Sequence of chain 1.A:
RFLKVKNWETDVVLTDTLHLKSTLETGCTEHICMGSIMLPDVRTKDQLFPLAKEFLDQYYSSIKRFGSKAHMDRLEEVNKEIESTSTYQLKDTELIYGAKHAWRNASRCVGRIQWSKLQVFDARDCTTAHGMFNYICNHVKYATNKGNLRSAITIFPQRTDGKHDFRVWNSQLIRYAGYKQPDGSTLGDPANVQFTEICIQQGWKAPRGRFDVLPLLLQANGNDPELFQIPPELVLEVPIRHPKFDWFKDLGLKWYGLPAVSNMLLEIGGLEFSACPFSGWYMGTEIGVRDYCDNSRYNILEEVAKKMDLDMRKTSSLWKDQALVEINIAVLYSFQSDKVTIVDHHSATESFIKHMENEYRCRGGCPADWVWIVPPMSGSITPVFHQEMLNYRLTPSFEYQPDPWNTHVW

Binding-site contacts:
Ligand atom C26 contacts residue HEM1 of chain 1.C at 3.5 Å.
Ligand atom C10 contacts residue M4R1 of chain 1.E at 0.1 Å.
Ligand atom O13 contacts residue M4R1 of chain 1.E at 0.1 Å (h-bond).
Ligand atom N28 contacts residue TYR410 of chain 1.A at 3.4 Å.
Ligand atom N02 contacts residue M4R1 of chain 1.E at 0.2 Å (h-bond).
Ligand atom C03 contacts residue HEM1 of chain 1.C at 3.4 Å.
Ligand atom C24 contacts residue M4R1 of chain 1.E at 0.3 Å.
Ligand atom C27 contacts residue TYR410 of chain 1.A at 3.3 Å (hydrophobic).
Ligand atom C31 contacts residue M4R1 of chain 1.E at 0.3 Å.
Ligand atom C07 contacts residue M4R1 of chain 1.E at 0.1 Å.
Ligand atom C03 contacts residue M4R1 of chain 1.E at 0.1 Å.
Ligand atom C06 contacts residue M4R1 of chain 1.E at 0.2 Å.
Ligand atom C25 contacts residue M4R1 of chain 1.E at 0.3 Å.
Ligand atom C33 contacts residue M4R1 of chain 1.E at 1.3 Å.
Ligand atom C27 contacts residue M4R1 of chain 1.E at 0.5 Å.
Ligand atom C24 contacts residue TYR410 of chain 1.A at 3.4 Å (hydrophobic).
Ligand atom C04 contacts residue M4R1 of chain 1.E at 0.1 Å.
Ligand atom C02 contacts residue GLU296 of chain 1.A at 3.5 Å.
Ligand atom C27 contacts residue ASN273 of chain 1.A at 3.4 Å.
Ligand atom C23 contacts residue M4R1 of chain 1.E at 0.3 Å.
Ligand atom C07 contacts residue VAL271 of chain 1.A at 3.3 Å (hydrophobic).
Ligand atom N02 contacts residue GLU296 of chain 1.A at 2.7 Å (salt-bridge).
Ligand atom N28 contacts residue ASN273 of chain 1.A at 3.0 Å (h-bond).
Ligand atom C11 contacts residue M4R1 of chain 1.E at 0.1 Å.
Ligand atom C22 contacts residue M4R1 of chain 1.E at 0.3 Å.
Ligand atom C09 contacts residue M4R1 of chain 1.E at 0.1 Å.
Ligand atom C08 contacts residue M4R1 of chain 1.E at 0.1 Å.
Ligand atom C26 contacts residue M4R1 of chain 1.E at 0.2 Å.
Ligand atom C12 contacts residue M4R1 of chain 1.E at 0.1 Å.
Ligand atom C05 contacts residue M4R1 of chain 1.E at 0.1 Å.
Ligand atom C02 contacts residue M4R1 of chain 1.E at 0.2 Å.
Ligand atom N01 contacts residue M4R1 of chain 1.E at 0.2 Å (h-bond).
Ligand atom N02 contacts residue TRP291 of chain 1.A at 2.7 Å (h-bond).
Ligand atom N28 contacts residue M4R1 of chain 1.E at 0.5 Å (h-bond).
Ligand atom N34 contacts residue M4R1 of chain 1.E at 0.4 Å (h-bond).
Ligand atom C35 contacts residue M4R1 of chain 1.E at 0.3 Å.
Ligand atom C21 contacts residue M4R1 of chain 1.E at 0.2 Å.
Ligand atom C11 contacts residue HEM1 of chain 1.C at 3.4 Å.
Ligand atom N01 contacts residue GLU296 of chain 1.A at 2.7 Å (salt-bridge).
Ligand atom C32 contacts residue M4R1 of chain 1.E at 0.4 Å.

This protein binds this small molecule.
Small molecule (SMILES): CN[C@@H](C)Cc1cc(C#N)cc(OCc2ccc3c(C)cc(N)nc3c2)c1